Sequence of chain 1.A:
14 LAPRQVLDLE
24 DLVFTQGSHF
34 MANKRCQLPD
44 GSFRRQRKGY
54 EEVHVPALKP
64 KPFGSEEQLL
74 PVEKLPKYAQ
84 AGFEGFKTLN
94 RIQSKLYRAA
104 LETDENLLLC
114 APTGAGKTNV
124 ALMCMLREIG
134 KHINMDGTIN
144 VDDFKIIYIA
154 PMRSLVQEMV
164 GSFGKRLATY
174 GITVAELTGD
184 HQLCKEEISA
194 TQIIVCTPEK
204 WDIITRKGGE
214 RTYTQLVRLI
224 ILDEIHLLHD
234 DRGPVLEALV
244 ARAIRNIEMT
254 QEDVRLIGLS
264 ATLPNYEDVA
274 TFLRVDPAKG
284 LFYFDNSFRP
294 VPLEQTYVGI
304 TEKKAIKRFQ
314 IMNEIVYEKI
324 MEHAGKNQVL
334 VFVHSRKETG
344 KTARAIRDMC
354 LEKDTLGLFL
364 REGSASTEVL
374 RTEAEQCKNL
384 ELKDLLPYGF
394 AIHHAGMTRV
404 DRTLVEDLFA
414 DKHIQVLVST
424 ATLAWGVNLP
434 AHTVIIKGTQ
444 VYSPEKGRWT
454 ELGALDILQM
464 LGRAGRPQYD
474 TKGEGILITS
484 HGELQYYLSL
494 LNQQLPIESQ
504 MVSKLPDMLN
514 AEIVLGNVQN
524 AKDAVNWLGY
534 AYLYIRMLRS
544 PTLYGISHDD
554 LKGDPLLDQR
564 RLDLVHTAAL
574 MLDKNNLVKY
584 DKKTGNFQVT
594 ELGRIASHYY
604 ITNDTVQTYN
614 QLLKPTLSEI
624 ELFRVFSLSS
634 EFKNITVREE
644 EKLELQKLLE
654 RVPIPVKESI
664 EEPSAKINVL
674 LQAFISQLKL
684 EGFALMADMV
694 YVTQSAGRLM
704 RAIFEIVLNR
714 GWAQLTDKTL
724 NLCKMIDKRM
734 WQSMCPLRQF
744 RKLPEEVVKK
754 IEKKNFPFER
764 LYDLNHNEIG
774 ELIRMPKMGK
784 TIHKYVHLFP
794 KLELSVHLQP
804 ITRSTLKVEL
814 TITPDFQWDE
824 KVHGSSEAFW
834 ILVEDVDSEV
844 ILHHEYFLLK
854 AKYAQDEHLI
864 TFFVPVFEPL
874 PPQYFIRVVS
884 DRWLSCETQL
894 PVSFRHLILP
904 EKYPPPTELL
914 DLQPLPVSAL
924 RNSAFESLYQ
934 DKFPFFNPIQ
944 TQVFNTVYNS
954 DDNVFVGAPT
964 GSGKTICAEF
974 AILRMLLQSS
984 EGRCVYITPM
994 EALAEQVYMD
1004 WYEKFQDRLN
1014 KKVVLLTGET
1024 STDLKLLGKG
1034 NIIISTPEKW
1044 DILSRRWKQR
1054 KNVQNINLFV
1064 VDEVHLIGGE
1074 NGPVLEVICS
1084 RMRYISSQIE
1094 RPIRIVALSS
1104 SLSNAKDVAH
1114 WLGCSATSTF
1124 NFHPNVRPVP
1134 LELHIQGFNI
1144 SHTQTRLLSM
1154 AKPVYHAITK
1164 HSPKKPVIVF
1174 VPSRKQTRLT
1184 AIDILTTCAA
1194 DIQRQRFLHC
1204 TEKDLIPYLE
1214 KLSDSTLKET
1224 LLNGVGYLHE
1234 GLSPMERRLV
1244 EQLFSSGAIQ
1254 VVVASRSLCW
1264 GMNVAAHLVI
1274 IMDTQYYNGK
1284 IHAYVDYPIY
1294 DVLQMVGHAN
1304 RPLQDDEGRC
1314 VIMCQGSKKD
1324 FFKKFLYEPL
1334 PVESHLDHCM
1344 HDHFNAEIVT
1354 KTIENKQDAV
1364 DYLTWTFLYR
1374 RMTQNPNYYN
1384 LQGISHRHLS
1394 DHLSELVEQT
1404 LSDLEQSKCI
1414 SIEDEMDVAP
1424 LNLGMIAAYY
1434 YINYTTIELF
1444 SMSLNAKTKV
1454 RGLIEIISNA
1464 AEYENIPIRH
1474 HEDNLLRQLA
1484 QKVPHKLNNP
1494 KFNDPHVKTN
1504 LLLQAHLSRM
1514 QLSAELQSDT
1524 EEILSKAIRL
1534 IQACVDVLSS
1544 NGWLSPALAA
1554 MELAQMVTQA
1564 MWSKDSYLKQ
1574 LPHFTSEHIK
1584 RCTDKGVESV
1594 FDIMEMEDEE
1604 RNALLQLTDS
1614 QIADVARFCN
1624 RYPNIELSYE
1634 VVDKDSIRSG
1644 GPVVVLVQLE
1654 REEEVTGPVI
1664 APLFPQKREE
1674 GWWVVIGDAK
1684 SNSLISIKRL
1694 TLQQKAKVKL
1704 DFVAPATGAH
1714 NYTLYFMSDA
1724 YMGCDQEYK

The small molecule below binds the protein below.
Small molecule (SMILES): CONS(=O)(=O)c1ccccc1

Binding-site contacts:
Ligand atom C2 contacts residue ILE223 of chain 1.A at 4.0 Å (hydrophobic).
Ligand atom S1 contacts residue TRP204 of chain 1.A at 3.9 Å.
Ligand atom O3 contacts residue THR208 of chain 1.A at 4.3 Å.
Ligand atom C7 contacts residue LEU242 of chain 1.A at 3.6 Å (hydrophobic).
Ligand atom C3 contacts residue ASN249 of chain 1.A at 4.3 Å.
Ligand atom S1 contacts residue THR208 of chain 1.A at 4.2 Å.
Ligand atom C5 contacts residue ASN249 of chain 1.A at 4.4 Å.
Ligand atom O3 contacts residue ARG245 of chain 1.A at 3.8 Å.
Ligand atom C4 contacts residue VAL257 of chain 1.A at 3.6 Å (hydrophobic).
Ligand atom N1 contacts residue TRP204 of chain 1.A at 4.0 Å.
Ligand atom O3 contacts residue ALA246 of chain 1.A at 4.0 Å.
Ligand atom C7 contacts residue ARG245 of chain 1.A at 4.0 Å.
Ligand atom O1 contacts residue THR208 of chain 1.A at 3.9 Å.
Ligand atom C5 contacts residue VAL257 of chain 1.A at 4.4 Å (hydrophobic).
Ligand atom C7 contacts residue THR208 of chain 1.A at 3.9 Å.
Ligand atom C5 contacts residue THR217 of chain 1.A at 3.5 Å.
Ligand atom O2 contacts residue VAL220 of chain 1.A at 4.2 Å.
Ligand atom C3 contacts residue ILE250 of chain 1.A at 4.0 Å (hydrophobic).
Ligand atom C1 contacts residue THR217 of chain 1.A at 4.2 Å.
Ligand atom C6 contacts residue ASN249 of chain 1.A at 4.3 Å.
Ligand atom O3 contacts residue LEU242 of chain 1.A at 4.3 Å.
Ligand atom O1 contacts residue THR217 of chain 1.A at 3.2 Å.
Ligand atom C2 contacts residue ALA246 of chain 1.A at 3.7 Å (hydrophobic).
Ligand atom O1 contacts residue TRP204 of chain 1.A at 3.6 Å.
Ligand atom C4 contacts residue ALA246 of chain 1.A at 4.3 Å (hydrophobic).
Ligand atom C7 contacts residue ALA246 of chain 1.A at 4.3 Å (hydrophobic).
Ligand atom C3 contacts residue VAL257 of chain 1.A at 3.8 Å (hydrophobic).
Ligand atom C4 contacts residue ASN249 of chain 1.A at 4.1 Å.
Ligand atom C3 contacts residue ALA246 of chain 1.A at 3.7 Å (hydrophobic).
Ligand atom N1 contacts residue THR208 of chain 1.A at 3.4 Å.
Ligand atom O2 contacts residue TRP204 of chain 1.A at 3.0 Å (h-bond).
Ligand atom C6 contacts residue VAL220 of chain 1.A at 4.3 Å (hydrophobic).
Ligand atom S1 contacts residue THR217 of chain 1.A at 4.5 Å.
Ligand atom C1 contacts residue VAL220 of chain 1.A at 4.4 Å (hydrophobic).
Ligand atom C7 contacts residue TRP204 of chain 1.A at 4.0 Å (hydrophobic).
Ligand atom C6 contacts residue THR217 of chain 1.A at 3.1 Å.
Ligand atom O2 contacts residue ILE223 of chain 1.A at 3.5 Å.
Ligand atom C4 contacts residue ILE250 of chain 1.A at 4.1 Å (hydrophobic).
Ligand atom O1 contacts residue VAL220 of chain 1.A at 3.8 Å.